The protein below binds the small molecule below.
Small molecule (SMILES): CC(=O)N[C@H]1[C@H](O[C@H]2[C@H](O)[C@@H](NC(C)=O)CO[C@@H]2CO)O[C@H](CO)[C@@H](O)[C@@H]1O

Binding-site contacts:
Ligand atom C1 contacts residue ASN197 of chain 1.A at 1.4 Å.
Ligand atom C1 contacts residue SER243 of chain 1.A at 4.2 Å.
Ligand atom O5 contacts residue GLN200 of chain 1.A at 4.4 Å.
Ligand atom C3 contacts residue ASN197 of chain 1.A at 3.8 Å.
Ligand atom C4 contacts residue ASN197 of chain 1.A at 4.3 Å.
Ligand atom O5 contacts residue SER243 of chain 1.A at 3.2 Å.
Ligand atom C5 contacts residue GLN200 of chain 1.A at 3.9 Å.
Ligand atom C5 contacts residue ASN197 of chain 1.A at 3.7 Å.
Ligand atom O7 contacts residue ASN197 of chain 1.A at 3.4 Å (h-bond).
Ligand atom N2 contacts residue ASN197 of chain 1.A at 2.8 Å (h-bond).
Ligand atom N2 contacts residue THR199 of chain 1.A at 3.8 Å.
Ligand atom C6 contacts residue SER243 of chain 1.A at 3.6 Å.
Ligand atom C5 contacts residue SER243 of chain 1.A at 4.1 Å.
Ligand atom O6 contacts residue GLN200 of chain 1.A at 3.5 Å (h-bond).
Ligand atom C8 contacts residue ASN197 of chain 1.A at 4.4 Å.
Ligand atom C2 contacts residue ASN197 of chain 1.A at 2.5 Å.
Ligand atom O5 contacts residue ASN197 of chain 1.A at 2.4 Å (h-bond).
Ligand atom O6 contacts residue SER243 of chain 1.A at 2.8 Å (h-bond).
Ligand atom C1 contacts residue THR199 of chain 1.A at 4.0 Å.
Ligand atom C6 contacts residue GLN200 of chain 1.A at 4.2 Å.
Ligand atom C2 contacts residue THR199 of chain 1.A at 4.4 Å.
Ligand atom C7 contacts residue ASN197 of chain 1.A at 3.3 Å.

Sequence of chain 1.A:
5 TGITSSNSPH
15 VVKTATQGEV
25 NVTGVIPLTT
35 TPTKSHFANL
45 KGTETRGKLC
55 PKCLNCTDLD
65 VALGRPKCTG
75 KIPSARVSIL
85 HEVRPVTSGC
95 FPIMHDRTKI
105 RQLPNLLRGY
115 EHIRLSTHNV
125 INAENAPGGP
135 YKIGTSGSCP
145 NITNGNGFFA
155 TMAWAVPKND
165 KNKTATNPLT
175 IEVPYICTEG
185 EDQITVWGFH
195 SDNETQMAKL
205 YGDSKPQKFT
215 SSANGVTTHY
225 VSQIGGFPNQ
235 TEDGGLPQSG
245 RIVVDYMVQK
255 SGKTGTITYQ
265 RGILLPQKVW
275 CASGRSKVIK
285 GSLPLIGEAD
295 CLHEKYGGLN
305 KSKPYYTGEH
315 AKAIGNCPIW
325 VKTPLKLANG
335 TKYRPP